Binding-site contacts:
Ligand atom C7 contacts residue ARG237 of chain 1.A at 3.8 Å.
Ligand atom O5 contacts residue PHE240 of chain 1.A at 3.9 Å.
Ligand atom P contacts residue ASN289 of chain 1.A at 3.8 Å.
Ligand atom C2 contacts residue SER291 of chain 1.A at 4.0 Å.
Ligand atom O1 contacts residue ASN289 of chain 1.A at 3.3 Å (h-bond).
Ligand atom C6 contacts residue PHE343 of chain 1.A at 3.8 Å (hydrophobic).
Ligand atom C4 contacts residue ARG237 of chain 1.A at 4.1 Å.
Ligand atom C3 contacts residue ASN289 of chain 1.A at 3.6 Å.
Ligand atom C5 contacts residue ASN289 of chain 1.A at 4.0 Å.
Ligand atom O7 contacts residue ALA292 of chain 1.A at 4.0 Å.
Ligand atom O3 contacts residue ASN341 of chain 1.A at 3.4 Å (h-bond).
Ligand atom C3 contacts residue ARG237 of chain 1.A at 4.0 Å.
Ligand atom O4 contacts residue ASN341 of chain 1.A at 2.5 Å (h-bond).
Ligand atom C4 contacts residue PHE240 of chain 1.A at 4.1 Å (hydrophobic).
Ligand atom C8 contacts residue SER291 of chain 1.A at 3.5 Å.
Ligand atom OP3 contacts residue SER291 of chain 1.A at 3.4 Å (h-bond).
Ligand atom C7 contacts residue SER291 of chain 1.A at 3.7 Å.
Ligand atom C4 contacts residue ASN289 of chain 1.A at 4.2 Å.
Ligand atom C7 contacts residue ALA292 of chain 1.A at 4.0 Å (hydrophobic).
Ligand atom O1 contacts residue SER291 of chain 1.A at 3.4 Å (h-bond).
Ligand atom C3 contacts residue ASN341 of chain 1.A at 3.9 Å.
Ligand atom O4 contacts residue ASN289 of chain 1.A at 3.6 Å.
Ligand atom OP1 contacts residue SER291 of chain 1.A at 3.4 Å (h-bond).
Ligand atom C6 contacts residue PHE240 of chain 1.A at 3.9 Å (hydrophobic).
Ligand atom C4 contacts residue ASN244 of chain 1.A at 4.1 Å.
Ligand atom C2 contacts residue PHE240 of chain 1.A at 4.1 Å (hydrophobic).
Ligand atom O6 contacts residue PHE343 of chain 1.A at 3.8 Å.
Ligand atom O4 contacts residue ASN244 of chain 1.A at 3.6 Å (h-bond).
Ligand atom C8 contacts residue ALA292 of chain 1.A at 4.0 Å (hydrophobic).
Ligand atom O3 contacts residue ASN289 of chain 1.A at 4.1 Å.
Ligand atom C6 contacts residue ASN244 of chain 1.A at 4.0 Å.
Ligand atom C4 contacts residue ASN341 of chain 1.A at 3.3 Å.
Ligand atom N2 contacts residue SER291 of chain 1.A at 3.1 Å (h-bond).
Ligand atom O4 contacts residue PHE343 of chain 1.A at 4.1 Å.
Ligand atom C3 contacts residue SER291 of chain 1.A at 3.9 Å.
Ligand atom OP1 contacts residue ASN289 of chain 1.A at 3.1 Å (h-bond).
Ligand atom O7 contacts residue ARG237 of chain 1.A at 2.9 Å (salt-bridge).
Ligand atom O3 contacts residue ALA292 of chain 1.A at 3.6 Å.
Ligand atom P contacts residue SER291 of chain 1.A at 3.6 Å.
Ligand atom O3 contacts residue ARG237 of chain 1.A at 2.9 Å (salt-bridge).

This protein binds this small molecule.
Small molecule (SMILES): CC(=O)N[C@H]1[C@@H](OP(=O)(O)O)O[C@H](CO)[C@@H](O)[C@@H]1O

Sequence of chain 1.A:
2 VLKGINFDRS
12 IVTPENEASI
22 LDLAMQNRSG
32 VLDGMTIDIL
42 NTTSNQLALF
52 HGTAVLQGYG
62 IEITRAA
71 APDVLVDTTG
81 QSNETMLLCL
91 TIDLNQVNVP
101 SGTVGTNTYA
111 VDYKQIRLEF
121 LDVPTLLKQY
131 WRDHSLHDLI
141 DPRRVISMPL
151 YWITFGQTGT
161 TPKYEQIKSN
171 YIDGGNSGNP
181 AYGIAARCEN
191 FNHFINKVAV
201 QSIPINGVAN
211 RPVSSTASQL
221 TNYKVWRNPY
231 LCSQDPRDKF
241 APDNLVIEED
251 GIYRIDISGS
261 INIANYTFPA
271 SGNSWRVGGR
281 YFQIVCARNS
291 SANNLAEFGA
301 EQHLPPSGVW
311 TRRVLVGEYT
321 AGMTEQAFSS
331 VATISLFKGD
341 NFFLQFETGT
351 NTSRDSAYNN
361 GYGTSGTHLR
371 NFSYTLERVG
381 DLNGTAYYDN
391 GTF